Sequence of chain 1.G:
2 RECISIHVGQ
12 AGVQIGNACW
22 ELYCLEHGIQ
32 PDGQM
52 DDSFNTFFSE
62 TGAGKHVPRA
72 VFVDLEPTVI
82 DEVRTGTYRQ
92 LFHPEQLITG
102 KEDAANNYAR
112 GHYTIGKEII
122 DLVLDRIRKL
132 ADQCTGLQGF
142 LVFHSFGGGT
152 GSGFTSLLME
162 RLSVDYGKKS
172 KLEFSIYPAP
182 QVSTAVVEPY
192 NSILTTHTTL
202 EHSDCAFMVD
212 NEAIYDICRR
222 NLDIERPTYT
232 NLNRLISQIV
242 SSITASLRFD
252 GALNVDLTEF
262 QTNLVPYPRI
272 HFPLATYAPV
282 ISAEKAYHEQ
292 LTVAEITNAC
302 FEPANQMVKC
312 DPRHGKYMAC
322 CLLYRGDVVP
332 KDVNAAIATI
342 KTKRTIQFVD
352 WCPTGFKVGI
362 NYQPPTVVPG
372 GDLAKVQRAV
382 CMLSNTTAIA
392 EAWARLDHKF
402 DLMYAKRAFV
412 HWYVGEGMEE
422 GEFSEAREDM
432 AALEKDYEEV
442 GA

Sequence of chain 1.K:
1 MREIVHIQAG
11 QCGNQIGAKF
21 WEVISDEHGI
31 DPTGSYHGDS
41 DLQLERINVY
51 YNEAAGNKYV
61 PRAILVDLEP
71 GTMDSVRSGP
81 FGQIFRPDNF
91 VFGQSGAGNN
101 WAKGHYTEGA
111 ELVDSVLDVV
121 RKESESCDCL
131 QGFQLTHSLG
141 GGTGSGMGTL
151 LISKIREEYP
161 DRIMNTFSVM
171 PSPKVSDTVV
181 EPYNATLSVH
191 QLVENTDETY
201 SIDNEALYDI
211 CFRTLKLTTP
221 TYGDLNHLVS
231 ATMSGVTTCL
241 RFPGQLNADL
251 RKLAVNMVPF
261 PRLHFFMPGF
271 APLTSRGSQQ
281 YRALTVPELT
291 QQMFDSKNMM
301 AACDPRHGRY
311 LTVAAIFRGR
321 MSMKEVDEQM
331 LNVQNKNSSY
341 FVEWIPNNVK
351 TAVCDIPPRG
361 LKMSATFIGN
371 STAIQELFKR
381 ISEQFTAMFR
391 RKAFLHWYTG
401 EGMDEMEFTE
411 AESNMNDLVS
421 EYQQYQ

This protein binds this small molecule.
Small molecule (SMILES): Nc1nc2c(ncn2[C@@H]2O[C@H](CO[P](=O)(O)C[P](=O)(O)OP(=O)(O)O)[C@@H](O)[C@H]2O)c(=O)[nH]1

Binding-site contacts:
Ligand atom C4 contacts residue TYR222 of chain 1.K at 3.9 Å (hydrophobic).
Ligand atom O3G contacts residue GLU260 of chain 1.G at 3.5 Å (salt-bridge).
Ligand atom O1A contacts residue SER138 of chain 1.K at 3.7 Å.
Ligand atom C5 contacts residue TYR222 of chain 1.K at 3.8 Å (hydrophobic).
Ligand atom O2' contacts residue ASP177 of chain 1.K at 3.5 Å (salt-bridge).
Ligand atom N9 contacts residue CYS12 of chain 1.K at 3.8 Å.
Ligand atom PG contacts residue ASN99 of chain 1.K at 3.8 Å.
Ligand atom C6 contacts residue TYR222 of chain 1.K at 3.5 Å (hydrophobic).
Ligand atom N3 contacts residue TYR222 of chain 1.K at 3.9 Å.
Ligand atom O5' contacts residue SER138 of chain 1.K at 3.2 Å (h-bond).
Ligand atom O1B contacts residue SER138 of chain 1.K at 3.7 Å.
Ligand atom O6 contacts residue TYR222 of chain 1.K at 3.4 Å.
Ligand atom C2 contacts residue TYR222 of chain 1.K at 3.6 Å (hydrophobic).
Ligand atom N7 contacts residue CYS12 of chain 1.K at 3.8 Å.
Ligand atom N1 contacts residue TYR222 of chain 1.K at 3.4 Å.
Ligand atom C4 contacts residue CYS12 of chain 1.K at 3.5 Å (hydrophobic).
Ligand atom O3B contacts residue ASN99 of chain 1.K at 3.8 Å.
Ligand atom C5' contacts residue GLY140 of chain 1.K at 3.9 Å.
Ligand atom C5 contacts residue CYS12 of chain 1.K at 3.6 Å (hydrophobic).
Ligand atom C2 contacts residue CYS12 of chain 1.K at 3.5 Å (hydrophobic).
Ligand atom PG contacts residue THR143 of chain 1.K at 3.3 Å.
Ligand atom C8 contacts residue CYS12 of chain 1.K at 3.9 Å (hydrophobic).
Ligand atom O2' contacts residue ASN204 of chain 1.K at 3.0 Å (h-bond).
Ligand atom N3 contacts residue CYS12 of chain 1.K at 3.3 Å (h-bond).
Ligand atom O1B contacts residue GLY144 of chain 1.K at 3.2 Å (h-bond).
Ligand atom O1A contacts residue GLN11 of chain 1.K at 3.0 Å (h-bond).
Ligand atom C1' contacts residue ASN204 of chain 1.K at 3.8 Å.
Ligand atom O1G contacts residue THR143 of chain 1.K at 2.2 Å (h-bond).
Ligand atom N1 contacts residue CYS12 of chain 1.K at 3.8 Å.
Ligand atom C6 contacts residue CYS12 of chain 1.K at 3.9 Å (hydrophobic).
Ligand atom N1 contacts residue ASN226 of chain 1.K at 3.3 Å (h-bond).
Ligand atom PB contacts residue THR143 of chain 1.K at 3.8 Å.
Ligand atom O3B contacts residue THR143 of chain 1.K at 3.2 Å (h-bond).
Ligand atom O3' contacts residue ASP177 of chain 1.K at 3.5 Å.
Ligand atom O2B contacts residue GLN11 of chain 1.K at 3.1 Å (h-bond).
Ligand atom O1A contacts residue CYS12 of chain 1.K at 3.1 Å (h-bond).
Ligand atom O3G contacts residue ASN99 of chain 1.K at 2.8 Å (h-bond).
Ligand atom N2 contacts residue LEU225 of chain 1.K at 3.7 Å.
Ligand atom O1B contacts residue THR143 of chain 1.K at 3.5 Å.
Ligand atom O2A contacts residue GLN11 of chain 1.K at 3.5 Å.